Sequence of chain 1.A:
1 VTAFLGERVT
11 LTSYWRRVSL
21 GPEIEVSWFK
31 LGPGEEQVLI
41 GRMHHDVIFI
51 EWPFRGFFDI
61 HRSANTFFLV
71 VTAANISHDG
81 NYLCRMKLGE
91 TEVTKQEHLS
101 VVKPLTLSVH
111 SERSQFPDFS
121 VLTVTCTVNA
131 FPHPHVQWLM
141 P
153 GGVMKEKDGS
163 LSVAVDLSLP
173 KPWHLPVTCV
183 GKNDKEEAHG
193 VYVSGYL

This small molecule binds to this protein.
Small molecule (SMILES): CC(=O)N[C@H]1[C@H](O[C@H]2[C@H](O)[C@@H](NC(C)=O)CO[C@@H]2CO)O[C@H](CO)[C@@H](O[C@@H]2O[C@H](CO)[C@@H](O)[C@H](O)[C@@H]2O)[C@@H]1O

Binding-site contacts:
Ligand atom C3 contacts residue PRO53 of chain 1.A at 3.6 Å (hydrophobic).
Ligand atom C7 contacts residue ASN75 of chain 1.A at 3.7 Å.
Ligand atom C2 contacts residue PRO53 of chain 1.A at 3.7 Å (hydrophobic).
Ligand atom C5 contacts residue HIS78 of chain 1.A at 3.9 Å.
Ligand atom O3 contacts residue PRO53 of chain 1.A at 3.7 Å.
Ligand atom C7 contacts residue PRO53 of chain 1.A at 3.8 Å (hydrophobic).
Ligand atom O4 contacts residue PHE57 of chain 1.A at 4.5 Å.
Ligand atom C1 contacts residue PRO53 of chain 1.A at 3.9 Å (hydrophobic).
Ligand atom C8 contacts residue LYS159 of chain 1.A at 4.2 Å.
Ligand atom C2 contacts residue ASN75 of chain 1.A at 2.7 Å.
Ligand atom C4 contacts residue PHE57 of chain 1.A at 3.9 Å (hydrophobic).
Ligand atom O7 contacts residue PHE54 of chain 1.A at 3.5 Å.
Ligand atom C1 contacts residue PHE57 of chain 1.A at 4.0 Å (hydrophobic).
Ligand atom O7 contacts residue PRO53 of chain 1.A at 3.9 Å.
Ligand atom O5 contacts residue SER77 of chain 1.A at 3.7 Å.
Ligand atom O5 contacts residue ASN75 of chain 1.A at 2.3 Å (h-bond).
Ligand atom N2 contacts residue PRO53 of chain 1.A at 2.9 Å (h-bond).
Ligand atom C1 contacts residue ASN75 of chain 1.A at 1.6 Å.
Ligand atom C6 contacts residue PRO53 of chain 1.A at 4.3 Å (hydrophobic).
Ligand atom O6 contacts residue HIS78 of chain 1.A at 3.1 Å (h-bond).
Ligand atom C5 contacts residue SER77 of chain 1.A at 3.8 Å.
Ligand atom O5 contacts residue HIS78 of chain 1.A at 3.2 Å (h-bond).
Ligand atom C5 contacts residue ASN75 of chain 1.A at 3.6 Å.
Ligand atom C4 contacts residue ASN75 of chain 1.A at 4.2 Å.
Ligand atom O6 contacts residue PHE57 of chain 1.A at 3.8 Å.
Ligand atom O6 contacts residue PHE58 of chain 1.A at 3.9 Å.
Ligand atom C5 contacts residue PHE57 of chain 1.A at 4.1 Å (hydrophobic).
Ligand atom C1 contacts residue HIS78 of chain 1.A at 4.0 Å.
Ligand atom O7 contacts residue ASN75 of chain 1.A at 3.7 Å.
Ligand atom C6 contacts residue PHE57 of chain 1.A at 3.6 Å (hydrophobic).
Ligand atom O6 contacts residue PHE54 of chain 1.A at 4.0 Å.
Ligand atom N2 contacts residue ASN75 of chain 1.A at 3.3 Å (h-bond).
Ligand atom O5 contacts residue PHE57 of chain 1.A at 3.9 Å.
Ligand atom C3 contacts residue ASN75 of chain 1.A at 4.0 Å.
Ligand atom C1 contacts residue SER77 of chain 1.A at 3.6 Å.
Ligand atom C8 contacts residue ASP160 of chain 1.A at 4.5 Å.
Ligand atom C6 contacts residue HIS78 of chain 1.A at 3.9 Å.